Binding-site contacts:
Ligand atom C2 contacts residue BMA3 of chain 2.B at 2.7 Å.
Ligand atom C3 contacts residue BMA3 of chain 2.B at 3.9 Å.
Ligand atom C4 contacts residue BMA3 of chain 2.B at 4.5 Å.
Ligand atom O5 contacts residue BMA3 of chain 2.B at 2.5 Å (h-bond).
Ligand atom C5 contacts residue BMA3 of chain 2.B at 3.8 Å.
Ligand atom O2 contacts residue BMA3 of chain 2.B at 2.9 Å (h-bond).
Ligand atom C1 contacts residue BMA3 of chain 2.B at 2.5 Å.

A protein and the small-molecule ligand that binds it are described below.
Small molecule (SMILES): OC[C@H]1O[C@H](O)[C@@H](O)[C@@H](O)[C@@H]1O